Binding-site contacts:
Ligand atom C8 contacts residue ASN124 of chain 1.B at 3.5 Å.
Ligand atom N2 contacts residue ARG121 of chain 1.B at 3.8 Å.
Ligand atom O7 contacts residue ASN124 of chain 1.B at 3.8 Å.
Ligand atom C1 contacts residue ASN124 of chain 1.B at 2.7 Å.
Ligand atom O7 contacts residue PRO123 of chain 1.B at 4.2 Å.
Ligand atom O3 contacts residue ARG121 of chain 1.B at 4.2 Å.
Ligand atom O5 contacts residue ASN124 of chain 1.B at 3.2 Å (h-bond).
Ligand atom O7 contacts residue ILE122 of chain 1.B at 3.9 Å.
Ligand atom C2 contacts residue ASN124 of chain 1.B at 3.4 Å.
Ligand atom C3 contacts residue ARG121 of chain 1.B at 4.3 Å.
Ligand atom N2 contacts residue ASN124 of chain 1.B at 3.6 Å (h-bond).
Ligand atom C7 contacts residue ASN124 of chain 1.B at 3.4 Å.

The small molecule below binds the protein below.
Small molecule (SMILES): CC(=O)N[C@@H]1[C@@H](O)[C@H](O)[C@@H](CO)O[C@H]1O

Sequence of chain 1.B:
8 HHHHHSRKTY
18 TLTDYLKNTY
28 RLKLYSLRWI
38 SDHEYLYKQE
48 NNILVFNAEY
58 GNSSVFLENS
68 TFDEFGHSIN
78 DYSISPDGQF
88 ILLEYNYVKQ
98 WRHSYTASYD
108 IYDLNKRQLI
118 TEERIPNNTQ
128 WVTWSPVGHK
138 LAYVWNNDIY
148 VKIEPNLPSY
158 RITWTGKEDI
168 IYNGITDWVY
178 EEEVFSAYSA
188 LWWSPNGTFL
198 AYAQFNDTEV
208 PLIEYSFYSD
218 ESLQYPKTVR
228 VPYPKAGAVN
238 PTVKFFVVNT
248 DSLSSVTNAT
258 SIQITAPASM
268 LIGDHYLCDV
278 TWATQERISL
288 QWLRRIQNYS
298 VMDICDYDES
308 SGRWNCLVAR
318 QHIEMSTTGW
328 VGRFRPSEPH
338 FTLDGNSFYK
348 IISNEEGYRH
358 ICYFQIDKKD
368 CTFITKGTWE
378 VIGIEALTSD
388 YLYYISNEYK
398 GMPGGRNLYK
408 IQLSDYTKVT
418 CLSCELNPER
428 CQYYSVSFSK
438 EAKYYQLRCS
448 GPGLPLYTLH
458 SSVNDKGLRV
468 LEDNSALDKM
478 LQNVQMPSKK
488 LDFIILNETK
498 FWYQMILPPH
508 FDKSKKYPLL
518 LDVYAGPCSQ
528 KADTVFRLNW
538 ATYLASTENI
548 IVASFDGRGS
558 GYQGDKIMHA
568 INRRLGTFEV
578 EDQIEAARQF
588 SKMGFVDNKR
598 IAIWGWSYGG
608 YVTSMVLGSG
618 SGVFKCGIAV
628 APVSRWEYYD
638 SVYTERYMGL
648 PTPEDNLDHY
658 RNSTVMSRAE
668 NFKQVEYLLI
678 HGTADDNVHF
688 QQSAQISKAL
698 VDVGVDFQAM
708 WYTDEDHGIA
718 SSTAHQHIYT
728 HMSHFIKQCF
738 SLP